This protein binds this small molecule.
Small molecule (SMILES): NC(=[NH2+])c1ccc(N)cc1

Binding-site contacts:
Ligand atom C3 contacts residue TRP221 of chain 1.A at 3.4 Å (hydrophobic).
Ligand atom C5 contacts residue CYS195 of chain 1.A at 3.6 Å (hydrophobic).
Ligand atom C2 contacts residue TRP221 of chain 1.A at 3.8 Å (hydrophobic).
Ligand atom C1 contacts residue GLN196 of chain 1.A at 3.5 Å.
Ligand atom N2 contacts residue CYS195 of chain 1.A at 4.0 Å.
Ligand atom C3 contacts residue GLY222 of chain 1.A at 3.5 Å.
Ligand atom C2 contacts residue GLN196 of chain 1.A at 3.6 Å.
Ligand atom C1 contacts residue SER199 of chain 1.A at 4.0 Å.
Ligand atom C4 contacts residue GLY222 of chain 1.A at 4.1 Å.
Ligand atom N1 contacts residue GLN196 of chain 1.A at 3.0 Å (h-bond).
Ligand atom N3 contacts residue GLY232 of chain 1.A at 4.1 Å.
Ligand atom C6 contacts residue CYS195 of chain 1.A at 3.7 Å (hydrophobic).
Ligand atom N1 contacts residue SER199 of chain 1.A at 3.3 Å (h-bond).
Ligand atom N2 contacts residue THR194 of chain 1.A at 2.3 Å (h-bond).
Ligand atom C7 contacts residue TRP221 of chain 1.A at 3.6 Å (hydrophobic).
Ligand atom N3 contacts residue THR194 of chain 1.A at 4.1 Å.
Ligand atom N2 contacts residue ASP193 of chain 1.A at 2.8 Å (salt-bridge).
Ligand atom C6 contacts residue SER199 of chain 1.A at 3.8 Å.
Ligand atom N2 contacts residue TRP221 of chain 1.A at 4.1 Å.
Ligand atom N3 contacts residue ASP193 of chain 1.A at 2.8 Å (salt-bridge).
Ligand atom N2 contacts residue GLY232 of chain 1.A at 3.8 Å.
Ligand atom C2 contacts residue GLY222 of chain 1.A at 3.9 Å.
Ligand atom C6 contacts residue GLN196 of chain 1.A at 4.0 Å.
Ligand atom C6 contacts residue TRP221 of chain 1.A at 4.1 Å (hydrophobic).
Ligand atom C5 contacts residue THR194 of chain 1.A at 3.7 Å.
Ligand atom C7 contacts residue GLY224 of chain 1.A at 4.0 Å.
Ligand atom N3 contacts residue GLY224 of chain 1.A at 3.1 Å (h-bond).
Ligand atom C7 contacts residue ASP193 of chain 1.A at 3.1 Å.
Ligand atom C4 contacts residue TRP221 of chain 1.A at 3.6 Å (hydrophobic).
Ligand atom C1 contacts residue TRP221 of chain 1.A at 3.9 Å (hydrophobic).
Ligand atom N3 contacts residue TRP221 of chain 1.A at 3.9 Å.
Ligand atom C7 contacts residue THR194 of chain 1.A at 3.5 Å.
Ligand atom C4 contacts residue THR194 of chain 1.A at 4.0 Å.
Ligand atom C4 contacts residue CYS195 of chain 1.A at 4.1 Å (hydrophobic).
Ligand atom C7 contacts residue GLY232 of chain 1.A at 4.1 Å.
Ligand atom N3 contacts residue GLY222 of chain 1.A at 3.7 Å.
Ligand atom C5 contacts residue THR219 of chain 1.A at 3.8 Å.
Ligand atom C6 contacts residue THR219 of chain 1.A at 4.1 Å.
Ligand atom C5 contacts residue TRP221 of chain 1.A at 4.0 Å (hydrophobic).
Ligand atom C3 contacts residue GLY224 of chain 1.A at 3.7 Å.

Sequence of chain 1.A:
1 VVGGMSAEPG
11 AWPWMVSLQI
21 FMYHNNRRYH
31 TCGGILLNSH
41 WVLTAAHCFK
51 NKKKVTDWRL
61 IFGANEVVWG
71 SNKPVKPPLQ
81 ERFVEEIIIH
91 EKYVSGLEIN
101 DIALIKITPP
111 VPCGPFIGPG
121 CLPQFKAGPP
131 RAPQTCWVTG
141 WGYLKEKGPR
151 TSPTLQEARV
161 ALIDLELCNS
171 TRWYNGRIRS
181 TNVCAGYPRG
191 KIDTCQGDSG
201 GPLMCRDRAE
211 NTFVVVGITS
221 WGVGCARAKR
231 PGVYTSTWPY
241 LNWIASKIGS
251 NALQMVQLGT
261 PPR